Sequence of chain 1.B:
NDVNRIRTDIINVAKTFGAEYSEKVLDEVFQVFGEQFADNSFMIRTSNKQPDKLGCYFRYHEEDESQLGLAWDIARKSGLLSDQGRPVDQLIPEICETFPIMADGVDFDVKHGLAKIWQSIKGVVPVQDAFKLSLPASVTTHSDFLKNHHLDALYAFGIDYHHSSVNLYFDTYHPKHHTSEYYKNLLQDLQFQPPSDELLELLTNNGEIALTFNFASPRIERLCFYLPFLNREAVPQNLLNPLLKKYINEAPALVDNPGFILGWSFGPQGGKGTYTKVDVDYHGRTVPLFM

Binding-site contacts:
Ligand atom C1 contacts residue TYR170 of chain 1.B at 3.1 Å (hydrophobic).
Ligand atom C8 contacts residue MET44 of chain 1.B at 3.3 Å (hydrophobic).
Ligand atom C10 contacts residue ARG46 of chain 1.B at 3.3 Å.
Ligand atom S1 contacts residue ARG60 of chain 1.B at 2.8 Å (salt-bridge).
Ligand atom O2A contacts residue ASN168 of chain 1.B at 3.1 Å (h-bond).
Ligand atom O3B contacts residue TYR227 of chain 1.B at 2.3 Å (h-bond).
Ligand atom O3A contacts residue TYR276 of chain 1.B at 3.5 Å (h-bond).
Ligand atom O1A contacts residue TYR227 of chain 1.B at 3.6 Å (h-bond).
Ligand atom C1 contacts residue TRP119 of chain 1.B at 3.6 Å (hydrophobic).
Ligand atom O2B contacts residue TYR227 of chain 1.B at 2.5 Å (h-bond).
Ligand atom O2B contacts residue TYR170 of chain 1.B at 2.6 Å (h-bond).
Ligand atom O1B contacts residue LYS117 of chain 1.B at 3.6 Å.
Ligand atom PA contacts residue ARG223 of chain 1.B at 3.4 Å.
Ligand atom C10 contacts residue ARG60 of chain 1.B at 2.8 Å.
Ligand atom C4 contacts residue 8XL1 of chain 1.H at 3.3 Å.
Ligand atom C3 contacts residue TYR227 of chain 1.B at 3.6 Å (hydrophobic).
Ligand atom O2B contacts residue ASN168 of chain 1.B at 3.4 Å (h-bond).
Ligand atom PA contacts residue LYS117 of chain 1.B at 3.6 Å.
Ligand atom C3 contacts residue 8XL1 of chain 1.H at 3.3 Å.
Ligand atom O2A contacts residue ARG223 of chain 1.B at 2.7 Å (salt-bridge).
Ligand atom O3B contacts residue LYS278 of chain 1.B at 2.7 Å (salt-bridge).
Ligand atom C2 contacts residue TYR227 of chain 1.B at 3.4 Å (hydrophobic).
Ligand atom S1 contacts residue ARG46 of chain 1.B at 3.2 Å (salt-bridge).
Ligand atom O3A contacts residue LYS278 of chain 1.B at 3.5 Å (salt-bridge).
Ligand atom C4 contacts residue TYR227 of chain 1.B at 3.4 Å (hydrophobic).
Ligand atom C5 contacts residue ILE262 of chain 1.B at 3.4 Å (hydrophobic).
Ligand atom C3 contacts residue ARG46 of chain 1.B at 3.7 Å.
Ligand atom O2A contacts residue LYS117 of chain 1.B at 2.3 Å (salt-bridge).
Ligand atom O1A contacts residue LYS278 of chain 1.B at 2.3 Å (salt-bridge).
Ligand atom O1A contacts residue ARG223 of chain 1.B at 3.3 Å (salt-bridge).
Ligand atom C6 contacts residue 8XL1 of chain 1.H at 3.2 Å.
Ligand atom C1 contacts residue 8XL1 of chain 1.H at 3.6 Å.
Ligand atom PB contacts residue ARG46 of chain 1.B at 3.5 Å.
Ligand atom S1 contacts residue TRP119 of chain 1.B at 3.4 Å.
Ligand atom C4 contacts residue ILE262 of chain 1.B at 3.7 Å (hydrophobic).
Ligand atom C2 contacts residue 8XL1 of chain 1.H at 3.2 Å.
Ligand atom PB contacts residue TYR227 of chain 1.B at 2.9 Å.
Ligand atom O3B contacts residue ARG46 of chain 1.B at 3.4 Å (salt-bridge).
Ligand atom PA contacts residue LYS278 of chain 1.B at 3.4 Å.
Ligand atom O1B contacts residue ARG46 of chain 1.B at 3.3 Å (salt-bridge).

A protein and the small-molecule ligand that binds it are described below.
Small molecule (SMILES): CC(C)=CCCC(C)=CCS[P](=O)(O)OP(=O)(O)O